Binding-site contacts:
Ligand atom CB contacts residue FMT1 of chain 1.SA at 4.5 Å.
Ligand atom CD contacts residue GLY230 of chain 1.L at 4.0 Å.
Ligand atom CB contacts residue 0GJ1 of chain 1.UA at 3.1 Å.
Ligand atom CD contacts residue GLU229 of chain 1.L at 4.3 Å.
Ligand atom CD contacts residue GLY228 of chain 1.L at 3.6 Å.
Ligand atom OE1 contacts residue GLY228 of chain 1.L at 4.0 Å.
Ligand atom CA contacts residue FMT1 of chain 1.SA at 4.3 Å.
Ligand atom OE1 contacts residue GLU229 of chain 1.L at 4.3 Å.
Ligand atom O contacts residue GLY228 of chain 1.L at 3.0 Å (h-bond).
Ligand atom N contacts residue 0GJ1 of chain 1.UA at 3.6 Å.
Ligand atom C contacts residue LEU96 of chain 1.L at 4.5 Å (hydrophobic).
Ligand atom CA contacts residue 0GJ1 of chain 1.UA at 2.4 Å.
Ligand atom CG contacts residue 0GJ1 of chain 1.UA at 3.8 Å.
Ligand atom OE2 contacts residue GLY230 of chain 1.L at 3.0 Å (h-bond).
Ligand atom OE1 contacts residue GLY230 of chain 1.L at 4.4 Å.
Ligand atom C contacts residue 0GJ1 of chain 1.UA at 1.3 Å.
Ligand atom C contacts residue 0GJ1 of chain 1.VA at 4.0 Å.
Ligand atom O contacts residue 0GJ1 of chain 1.VA at 3.7 Å.
Ligand atom O contacts residue TRP227 of chain 1.L at 3.1 Å.
Ligand atom O contacts residue 0GJ1 of chain 1.UA at 2.3 Å (h-bond).
Ligand atom CB contacts residue GLY228 of chain 1.L at 4.4 Å.
Ligand atom C contacts residue GLY228 of chain 1.L at 3.8 Å.
Ligand atom OE2 contacts residue GLU229 of chain 1.L at 3.8 Å.
Ligand atom CG contacts residue GLY228 of chain 1.L at 4.0 Å.
Ligand atom OE2 contacts residue TRP148 of chain 1.L at 4.3 Å.
Ligand atom C contacts residue FMT1 of chain 1.SA at 4.1 Å.
Ligand atom OE2 contacts residue GLY228 of chain 1.L at 3.6 Å (h-bond).
Ligand atom N contacts residue TRP227 of chain 1.L at 4.5 Å.
Ligand atom C contacts residue TRP227 of chain 1.L at 3.8 Å (hydrophobic).
Ligand atom CA contacts residue GLY228 of chain 1.L at 3.7 Å.
Ligand atom N contacts residue GLY228 of chain 1.L at 2.6 Å (h-bond).

This protein binds this small molecule.
Small molecule (SMILES): NC(=[NH2+])NCCC[C@H](NC(=O)CNC(=O)[C@@H](N)CCC(=O)O)[C@H](O)CCl

Sequence of chain 1.L:
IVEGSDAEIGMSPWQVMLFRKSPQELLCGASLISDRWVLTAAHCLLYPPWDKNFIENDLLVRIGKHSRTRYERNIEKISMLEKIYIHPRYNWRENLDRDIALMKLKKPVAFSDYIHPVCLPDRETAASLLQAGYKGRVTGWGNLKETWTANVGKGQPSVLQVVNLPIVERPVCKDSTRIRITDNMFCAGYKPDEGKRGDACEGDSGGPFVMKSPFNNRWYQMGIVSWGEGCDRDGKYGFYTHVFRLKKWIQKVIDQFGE